The protein below binds the small molecule below.
Small molecule (SMILES): CC(=O)N[C@H]1[C@H](O[C@H]2[C@H](O)[C@@H](NC(C)=O)CO[C@@H]2CO)O[C@H](CO)[C@@H](O)[C@@H]1O

Sequence of chain 1.A:
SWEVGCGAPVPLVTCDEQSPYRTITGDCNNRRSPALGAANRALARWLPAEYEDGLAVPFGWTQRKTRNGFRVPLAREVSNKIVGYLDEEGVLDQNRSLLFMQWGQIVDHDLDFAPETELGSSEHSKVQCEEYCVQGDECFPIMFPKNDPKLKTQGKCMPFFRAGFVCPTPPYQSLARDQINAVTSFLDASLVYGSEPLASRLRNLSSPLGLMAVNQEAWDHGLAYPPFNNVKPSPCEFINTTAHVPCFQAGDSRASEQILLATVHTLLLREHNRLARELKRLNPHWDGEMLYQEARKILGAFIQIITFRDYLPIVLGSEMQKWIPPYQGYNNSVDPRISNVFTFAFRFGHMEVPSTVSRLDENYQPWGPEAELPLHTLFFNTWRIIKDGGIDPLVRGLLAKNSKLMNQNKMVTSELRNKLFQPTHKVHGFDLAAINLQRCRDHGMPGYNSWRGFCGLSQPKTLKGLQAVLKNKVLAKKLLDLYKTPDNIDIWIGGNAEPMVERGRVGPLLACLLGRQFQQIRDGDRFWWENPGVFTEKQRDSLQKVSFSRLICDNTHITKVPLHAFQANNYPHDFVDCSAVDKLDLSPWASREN

Binding-site contacts:
Ligand atom C1 contacts residue ASN241 of chain 1.A at 1.5 Å.
Ligand atom C5 contacts residue ASN241 of chain 1.A at 3.6 Å.
Ligand atom C2 contacts residue TRP384 of chain 1.A at 3.8 Å (hydrophobic).
Ligand atom C3 contacts residue TRP384 of chain 1.A at 4.5 Å (hydrophobic).
Ligand atom O7 contacts residue TRP384 of chain 1.A at 3.2 Å.
Ligand atom C1 contacts residue TRP384 of chain 1.A at 4.2 Å (hydrophobic).
Ligand atom O7 contacts residue ASN241 of chain 1.A at 3.5 Å.
Ligand atom O5 contacts residue TRP384 of chain 1.A at 4.1 Å.
Ligand atom C1 contacts residue THR243 of chain 1.A at 4.4 Å.
Ligand atom C7 contacts residue TRP384 of chain 1.A at 4.2 Å (hydrophobic).
Ligand atom O6 contacts residue ALA244 of chain 1.A at 3.8 Å.
Ligand atom C4 contacts residue TRP384 of chain 1.A at 4.3 Å (hydrophobic).
Ligand atom O6 contacts residue LYS388 of chain 1.A at 2.9 Å.
Ligand atom O6 contacts residue TRP384 of chain 1.A at 4.4 Å.
Ligand atom C7 contacts residue ASN241 of chain 1.A at 3.0 Å.
Ligand atom C3 contacts residue ASN241 of chain 1.A at 3.8 Å.
Ligand atom O5 contacts residue ASN241 of chain 1.A at 2.3 Å (h-bond).
Ligand atom O5 contacts residue ALA244 of chain 1.A at 3.4 Å.
Ligand atom C6 contacts residue LYS388 of chain 1.A at 4.2 Å.
Ligand atom C4 contacts residue ASN241 of chain 1.A at 4.2 Å.
Ligand atom N2 contacts residue ASN241 of chain 1.A at 2.8 Å (h-bond).
Ligand atom C2 contacts residue ASN241 of chain 1.A at 2.5 Å.
Ligand atom C6 contacts residue TRP384 of chain 1.A at 4.3 Å (hydrophobic).
Ligand atom O3 contacts residue TRP384 of chain 1.A at 4.4 Å.
Ligand atom C1 contacts residue ALA244 of chain 1.A at 3.8 Å (hydrophobic).
Ligand atom N2 contacts residue TRP384 of chain 1.A at 4.5 Å.
Ligand atom C8 contacts residue ASN241 of chain 1.A at 3.5 Å.